The protein below binds the small molecule below.
Small molecule (SMILES): [H]/N=C(/N)NC[C@H]1[C@H](CC[C@@H](O)CO)c2cc(CNC)ccc2[C@@H]1NC(=O)C(=O)Nc1ccc(Cl)c(F)c1

Sequence of chain 1.A:
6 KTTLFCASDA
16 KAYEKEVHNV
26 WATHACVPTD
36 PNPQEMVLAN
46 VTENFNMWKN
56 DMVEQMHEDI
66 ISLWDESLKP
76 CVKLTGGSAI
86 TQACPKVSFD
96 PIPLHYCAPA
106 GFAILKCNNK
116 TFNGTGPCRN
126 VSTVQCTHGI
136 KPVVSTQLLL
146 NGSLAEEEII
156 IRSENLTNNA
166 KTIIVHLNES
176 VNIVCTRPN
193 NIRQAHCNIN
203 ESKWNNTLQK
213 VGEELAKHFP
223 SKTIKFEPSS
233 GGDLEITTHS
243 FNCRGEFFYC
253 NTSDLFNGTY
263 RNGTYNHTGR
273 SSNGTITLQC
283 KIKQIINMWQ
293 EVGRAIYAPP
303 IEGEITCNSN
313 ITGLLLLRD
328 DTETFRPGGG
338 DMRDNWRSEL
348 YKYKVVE

Binding-site contacts:
Ligand atom O18 contacts residue MET339 of chain 1.A at 3.0 Å.
Ligand atom C22 contacts residue SER242 of chain 1.A at 3.2 Å.
Ligand atom N19 contacts residue GLU237 of chain 1.A at 3.4 Å.
Ligand atom N03 contacts residue MET290 of chain 1.A at 3.1 Å (h-bond).
Ligand atom C20 contacts residue ASN289 of chain 1.A at 3.6 Å.
Ligand atom N28 contacts residue VAL294 of chain 1.A at 3.3 Å.
Ligand atom O18 contacts residue TRP291 of chain 1.A at 3.3 Å.
Ligand atom O18 contacts residue GLY337 of chain 1.A at 3.1 Å (h-bond).
Ligand atom C31 contacts residue GLY337 of chain 1.A at 3.6 Å.
Ligand atom CL25 contacts residue ASN244 of chain 1.A at 3.5 Å.
Ligand atom N14 contacts residue GLY337 of chain 1.A at 3.0 Å (h-bond).
Ligand atom C20 contacts residue GLU237 of chain 1.A at 3.6 Å.
Ligand atom C15 contacts residue MET290 of chain 1.A at 3.5 Å (hydrophobic).
Ligand atom C27 contacts residue TRP291 of chain 1.A at 3.6 Å (hydrophobic).
Ligand atom N19 contacts residue ASN289 of chain 1.A at 2.8 Å (h-bond).
Ligand atom C02 contacts residue GLU293 of chain 1.A at 3.6 Å.
Ligand atom O32 contacts residue GLN292 of chain 1.A at 3.4 Å (h-bond).
Ligand atom C27 contacts residue ASN289 of chain 1.A at 3.5 Å.
Ligand atom C02 contacts residue VAL294 of chain 1.A at 3.7 Å (hydrophobic).
Ligand atom C02 contacts residue MET290 of chain 1.A at 3.2 Å (hydrophobic).
Ligand atom C21 contacts residue SER242 of chain 1.A at 3.3 Å.
Ligand atom C33 contacts residue ARG340 of chain 1.A at 3.7 Å.
Ligand atom O31 contacts residue TRP291 of chain 1.A at 3.5 Å (h-bond).
Ligand atom F23 contacts residue PHE243 of chain 1.A at 3.7 Å.
Ligand atom C34 contacts residue ARG340 of chain 1.A at 3.4 Å.
Ligand atom O31 contacts residue HIS62 of chain 1.A at 3.2 Å (h-bond).
Ligand atom C15 contacts residue TRP291 of chain 1.A at 3.7 Å (hydrophobic).
Ligand atom N28 contacts residue MET290 of chain 1.A at 3.1 Å (h-bond).
Ligand atom CL25 contacts residue PHE243 of chain 1.A at 3.1 Å.
Ligand atom C32 contacts residue TRP291 of chain 1.A at 3.6 Å (hydrophobic).
Ligand atom N28 contacts residue GLU293 of chain 1.A at 3.1 Å (salt-bridge).
Ligand atom N03 contacts residue GLU293 of chain 1.A at 3.2 Å (salt-bridge).
Ligand atom O16 contacts residue ASN289 of chain 1.A at 3.2 Å (h-bond).
Ligand atom O16 contacts residue MET290 of chain 1.A at 2.9 Å (h-bond).
Ligand atom C17 contacts residue TRP291 of chain 1.A at 3.4 Å (hydrophobic).
Ligand atom F23 contacts residue SER242 of chain 1.A at 2.7 Å.
Ligand atom C33 contacts residue ASP338 of chain 1.A at 3.6 Å.
Ligand atom O31 contacts residue ASP338 of chain 1.A at 3.1 Å (salt-bridge).
Ligand atom N28 contacts residue GLY295 of chain 1.A at 3.1 Å (h-bond).
Ligand atom O32 contacts residue HIS62 of chain 1.A at 3.1 Å (h-bond).